The protein below binds the small molecule below.
Small molecule (SMILES): CCC(CC)O[C@@H]1C=C(C(=O)O)C[C@H](N)[C@H]1NC(C)=O

Sequence of chain 1.A:
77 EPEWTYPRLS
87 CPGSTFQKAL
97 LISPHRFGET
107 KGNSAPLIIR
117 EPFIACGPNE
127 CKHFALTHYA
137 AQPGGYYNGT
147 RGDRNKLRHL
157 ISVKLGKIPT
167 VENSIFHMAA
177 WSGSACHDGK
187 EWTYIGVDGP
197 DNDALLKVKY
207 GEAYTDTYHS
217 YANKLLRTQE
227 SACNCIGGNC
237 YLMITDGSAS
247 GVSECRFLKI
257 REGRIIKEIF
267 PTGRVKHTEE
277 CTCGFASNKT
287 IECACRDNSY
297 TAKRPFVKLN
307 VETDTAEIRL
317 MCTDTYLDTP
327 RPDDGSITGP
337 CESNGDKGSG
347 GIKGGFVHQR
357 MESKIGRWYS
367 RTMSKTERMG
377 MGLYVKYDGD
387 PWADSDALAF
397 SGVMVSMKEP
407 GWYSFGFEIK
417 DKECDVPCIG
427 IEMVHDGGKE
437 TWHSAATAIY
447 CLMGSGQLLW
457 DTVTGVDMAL

Binding-site contacts:
Ligand atom C8 contacts residue GLU275 of chain 1.A at 3.6 Å.
Ligand atom C4 contacts residue ASP149 of chain 1.A at 3.5 Å.
Ligand atom O1A contacts residue TYR409 of chain 1.A at 3.5 Å (h-bond).
Ligand atom C9 contacts residue GLU275 of chain 1.A at 3.2 Å.
Ligand atom C82 contacts residue ALA245 of chain 1.A at 3.9 Å (hydrophobic).
Ligand atom C91 contacts residue ARG292 of chain 1.A at 3.8 Å.
Ligand atom C82 contacts residue ARG150 of chain 1.A at 3.8 Å.
Ligand atom C7 contacts residue ARG292 of chain 1.A at 3.8 Å.
Ligand atom O10 contacts residue ARG150 of chain 1.A at 2.8 Å (salt-bridge).
Ligand atom C10 contacts residue ARG150 of chain 1.A at 3.8 Å.
Ligand atom C1 contacts residue TYR409 of chain 1.A at 3.0 Å (hydrophobic).
Ligand atom C91 contacts residue ASN294 of chain 1.A at 3.3 Å.
Ligand atom C2 contacts residue TYR409 of chain 1.A at 2.9 Å (hydrophobic).
Ligand atom C81 contacts residue LEU221 of chain 1.A at 3.7 Å (hydrophobic).
Ligand atom C82 contacts residue LEU221 of chain 1.A at 3.9 Å (hydrophobic).
Ligand atom C7 contacts residue TYR409 of chain 1.A at 3.3 Å (hydrophobic).
Ligand atom C3 contacts residue TYR409 of chain 1.A at 3.2 Å (hydrophobic).
Ligand atom C1 contacts residue ARG374 of chain 1.A at 3.6 Å.
Ligand atom C3 contacts residue ARG116 of chain 1.A at 3.7 Å.
Ligand atom C4 contacts residue TYR409 of chain 1.A at 3.5 Å (hydrophobic).
Ligand atom O1B contacts residue ARG292 of chain 1.A at 2.9 Å (salt-bridge).
Ligand atom O10 contacts residue ASP149 of chain 1.A at 3.3 Å.
Ligand atom O1B contacts residue TYR409 of chain 1.A at 3.5 Å (h-bond).
Ligand atom O1A contacts residue ARG374 of chain 1.A at 2.8 Å (salt-bridge).
Ligand atom C3 contacts residue ASP149 of chain 1.A at 3.2 Å.
Ligand atom C4 contacts residue GLU117 of chain 1.A at 3.7 Å.
Ligand atom C6 contacts residue TYR409 of chain 1.A at 3.9 Å (hydrophobic).
Ligand atom C6 contacts residue GLU276 of chain 1.A at 4.0 Å.
Ligand atom N4 contacts residue GLU117 of chain 1.A at 2.9 Å (salt-bridge).
Ligand atom C81 contacts residue ALA245 of chain 1.A at 3.9 Å (hydrophobic).
Ligand atom O1B contacts residue ARG374 of chain 1.A at 2.9 Å (salt-bridge).
Ligand atom N4 contacts residue ASP149 of chain 1.A at 3.1 Å (salt-bridge).
Ligand atom C9 contacts residue ASN294 of chain 1.A at 4.0 Å.
Ligand atom C11 contacts residue TRP177 of chain 1.A at 3.9 Å (hydrophobic).
Ligand atom C1 contacts residue ARG292 of chain 1.A at 3.8 Å.
Ligand atom O1A contacts residue ARG116 of chain 1.A at 3.0 Å (salt-bridge).
Ligand atom C3 contacts residue EDO1 of chain 1.Q at 3.8 Å.
Ligand atom C5 contacts residue ASP149 of chain 1.A at 3.7 Å.
Ligand atom C3 contacts residue GLU117 of chain 1.A at 3.7 Å.
Ligand atom C91 contacts residue ALA245 of chain 1.A at 3.9 Å (hydrophobic).